The small molecule below binds the protein below.
Small molecule (SMILES): Fc1ccc(-c2c[nH]cn2)cc1

Binding-site contacts:
Ligand atom C8 contacts residue LEU155 of chain 1.B at 3.8 Å (hydrophobic).
Ligand atom C8 contacts residue GLY156 of chain 1.B at 4.4 Å.
Ligand atom C5 contacts residue HEM1 of chain 1.E at 3.0 Å.
Ligand atom C7 contacts residue THR213 of chain 1.B at 4.0 Å.
Ligand atom C5 contacts residue ALA209 of chain 1.B at 3.2 Å (hydrophobic).
Ligand atom C11 contacts residue VAL254 of chain 1.B at 3.9 Å (hydrophobic).
Ligand atom C4 contacts residue ALA209 of chain 1.B at 4.0 Å (hydrophobic).
Ligand atom C8 contacts residue ALA152 of chain 1.B at 3.5 Å (hydrophobic).
Ligand atom F contacts residue GLY156 of chain 1.B at 3.0 Å.
Ligand atom C9 contacts residue GLY156 of chain 1.B at 4.0 Å.
Ligand atom C6 contacts residue LEU155 of chain 1.B at 4.4 Å (hydrophobic).
Ligand atom C5 contacts residue THR213 of chain 1.B at 3.9 Å.
Ligand atom C9 contacts residue LEU354 of chain 1.B at 4.0 Å (hydrophobic).
Ligand atom C5 contacts residue GLY210 of chain 1.B at 4.0 Å.
Ligand atom N3 contacts residue ALA209 of chain 1.B at 2.7 Å (h-bond).
Ligand atom C4 contacts residue THR213 of chain 1.B at 3.9 Å.
Ligand atom C9 contacts residue ALA152 of chain 1.B at 4.0 Å (hydrophobic).
Ligand atom F contacts residue LEU155 of chain 1.B at 3.5 Å.
Ligand atom C7 contacts residue ALA209 of chain 1.B at 4.2 Å (hydrophobic).
Ligand atom C10 contacts residue VAL254 of chain 1.B at 4.1 Å (hydrophobic).
Ligand atom N1 contacts residue THR213 of chain 1.B at 4.5 Å.
Ligand atom C10 contacts residue LEU155 of chain 1.B at 4.5 Å (hydrophobic).
Ligand atom C6 contacts residue THR213 of chain 1.B at 4.1 Å.
Ligand atom N3 contacts residue HEM1 of chain 1.E at 4.2 Å.
Ligand atom C2 contacts residue HEM1 of chain 1.E at 2.9 Å.
Ligand atom C4 contacts residue HEM1 of chain 1.E at 4.2 Å.
Ligand atom C7 contacts residue LEU155 of chain 1.B at 4.0 Å (hydrophobic).
Ligand atom C6 contacts residue VAL254 of chain 1.B at 4.3 Å (hydrophobic).
Ligand atom N3 contacts residue GLY210 of chain 1.B at 4.3 Å.
Ligand atom F contacts residue ALA152 of chain 1.B at 3.7 Å.
Ligand atom C2 contacts residue THR213 of chain 1.B at 4.5 Å.
Ligand atom F contacts residue VAL353 of chain 1.B at 3.5 Å.
Ligand atom N1 contacts residue CYS317 of chain 1.B at 4.3 Å.
Ligand atom C8 contacts residue LEU354 of chain 1.B at 3.7 Å (hydrophobic).
Ligand atom N3 contacts residue THR213 of chain 1.B at 3.9 Å.
Ligand atom C9 contacts residue LEU155 of chain 1.B at 3.9 Å (hydrophobic).
Ligand atom C9 contacts residue VAL353 of chain 1.B at 4.3 Å (hydrophobic).
Ligand atom N1 contacts residue HEM1 of chain 1.E at 2.0 Å.
Ligand atom F contacts residue LEU354 of chain 1.B at 4.0 Å.
Ligand atom C7 contacts residue LEU354 of chain 1.B at 4.4 Å (hydrophobic).

Sequence of chain 1.B:
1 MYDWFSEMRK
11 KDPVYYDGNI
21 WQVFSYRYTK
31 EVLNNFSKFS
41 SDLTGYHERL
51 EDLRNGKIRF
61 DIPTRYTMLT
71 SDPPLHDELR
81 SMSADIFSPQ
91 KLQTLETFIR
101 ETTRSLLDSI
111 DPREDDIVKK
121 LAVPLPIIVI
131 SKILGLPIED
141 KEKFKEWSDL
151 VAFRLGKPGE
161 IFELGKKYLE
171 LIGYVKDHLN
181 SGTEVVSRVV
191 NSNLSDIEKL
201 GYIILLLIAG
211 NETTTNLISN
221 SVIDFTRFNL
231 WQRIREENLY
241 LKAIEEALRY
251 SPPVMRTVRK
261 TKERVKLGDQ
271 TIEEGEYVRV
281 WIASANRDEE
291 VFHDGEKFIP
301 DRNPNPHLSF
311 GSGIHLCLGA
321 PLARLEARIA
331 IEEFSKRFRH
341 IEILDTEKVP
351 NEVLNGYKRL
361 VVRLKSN